Sequence of chain 1.B:
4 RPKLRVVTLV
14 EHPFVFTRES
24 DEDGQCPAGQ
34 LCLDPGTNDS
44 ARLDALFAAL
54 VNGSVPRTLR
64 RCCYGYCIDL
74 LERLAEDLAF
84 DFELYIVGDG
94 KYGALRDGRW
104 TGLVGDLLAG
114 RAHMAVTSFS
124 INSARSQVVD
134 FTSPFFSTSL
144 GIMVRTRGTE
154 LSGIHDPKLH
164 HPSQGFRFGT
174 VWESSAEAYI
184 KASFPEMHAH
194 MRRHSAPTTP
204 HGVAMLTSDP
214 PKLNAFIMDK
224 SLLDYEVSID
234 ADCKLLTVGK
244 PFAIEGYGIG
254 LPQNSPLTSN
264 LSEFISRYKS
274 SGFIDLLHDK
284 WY

A protein and the small-molecule ligand that binds it are described below.
Small molecule (SMILES): N[C@H](CO)C(=O)O

Binding-site contacts:
Ligand atom O contacts residue ARG128 of chain 1.B at 3.0 Å (salt-bridge).
Ligand atom C contacts residue TYR95 of chain 1.B at 3.2 Å (hydrophobic).
Ligand atom C contacts residue SER121 of chain 1.B at 4.1 Å.
Ligand atom OXT contacts residue SER121 of chain 1.B at 3.9 Å.
Ligand atom CA contacts residue ASP222 of chain 1.B at 3.5 Å.
Ligand atom OXT contacts residue SER178 of chain 1.B at 4.0 Å.
Ligand atom OG contacts residue MET221 of chain 1.B at 4.2 Å.
Ligand atom CB contacts residue SER123 of chain 1.B at 4.5 Å.
Ligand atom OXT contacts residue SER123 of chain 1.B at 2.8 Å (h-bond).
Ligand atom OG contacts residue SER177 of chain 1.B at 3.9 Å.
Ligand atom CA contacts residue SER121 of chain 1.B at 3.5 Å.
Ligand atom O contacts residue SER178 of chain 1.B at 2.8 Å (h-bond).
Ligand atom CB contacts residue SER178 of chain 1.B at 4.0 Å.
Ligand atom OG contacts residue ALA179 of chain 1.B at 3.3 Å (h-bond).
Ligand atom C contacts residue ARG128 of chain 1.B at 3.6 Å.
Ligand atom N contacts residue TYR95 of chain 1.B at 4.3 Å.
Ligand atom OG contacts residue ASP222 of chain 1.B at 2.7 Å (salt-bridge).
Ligand atom OG contacts residue SER178 of chain 1.B at 3.3 Å (h-bond).
Ligand atom CB contacts residue ASP222 of chain 1.B at 3.1 Å.
Ligand atom OXT contacts residue TYR95 of chain 1.B at 3.5 Å.
Ligand atom OXT contacts residue PHE122 of chain 1.B at 3.8 Å.
Ligand atom CA contacts residue SER178 of chain 1.B at 4.5 Å.
Ligand atom O contacts residue SER177 of chain 1.B at 3.5 Å.
Ligand atom N contacts residue PHE122 of chain 1.B at 4.5 Å.
Ligand atom N contacts residue TYR250 of chain 1.B at 3.6 Å.
Ligand atom OXT contacts residue ARG128 of chain 1.B at 2.8 Å (salt-bridge).
Ligand atom CA contacts residue TYR95 of chain 1.B at 3.6 Å (hydrophobic).
Ligand atom N contacts residue ASP222 of chain 1.B at 2.6 Å (salt-bridge).
Ligand atom C contacts residue SER178 of chain 1.B at 3.7 Å.
Ligand atom N contacts residue SER123 of chain 1.B at 2.8 Å (h-bond).
Ligand atom C contacts residue SER123 of chain 1.B at 3.8 Å.
Ligand atom O contacts residue TYR95 of chain 1.B at 3.1 Å.
Ligand atom CB contacts residue MET221 of chain 1.B at 3.5 Å (hydrophobic).
Ligand atom N contacts residue SER121 of chain 1.B at 2.9 Å (h-bond).
Ligand atom CB contacts residue SER177 of chain 1.B at 3.8 Å.
Ligand atom CA contacts residue SER123 of chain 1.B at 3.8 Å.
Ligand atom CB contacts residue ALA179 of chain 1.B at 4.5 Å (hydrophobic).
Ligand atom OG contacts residue SER123 of chain 1.B at 3.9 Å.
Ligand atom CB contacts residue TYR95 of chain 1.B at 3.9 Å (hydrophobic).